Sequence of chain 1.B:
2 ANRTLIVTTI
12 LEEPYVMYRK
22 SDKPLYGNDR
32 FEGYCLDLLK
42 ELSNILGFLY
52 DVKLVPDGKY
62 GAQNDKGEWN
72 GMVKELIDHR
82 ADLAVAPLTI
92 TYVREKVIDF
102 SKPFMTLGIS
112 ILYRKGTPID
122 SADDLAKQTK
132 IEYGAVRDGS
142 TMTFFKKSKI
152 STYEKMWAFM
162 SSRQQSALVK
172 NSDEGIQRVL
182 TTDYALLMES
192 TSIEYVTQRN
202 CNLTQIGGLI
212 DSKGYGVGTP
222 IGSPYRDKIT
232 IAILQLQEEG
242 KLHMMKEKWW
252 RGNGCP

The small molecule below binds the protein below.
Small molecule (SMILES): N[C@@H](CCC(=O)O)C(=O)O

Binding-site contacts:
Ligand atom CD contacts residue THR142 of chain 1.B at 3.3 Å.
Ligand atom N contacts residue TYR216 of chain 1.B at 3.7 Å.
Ligand atom OXT contacts residue LEU89 of chain 1.B at 3.6 Å.
Ligand atom N contacts residue TYR61 of chain 1.B at 4.0 Å.
Ligand atom OE2 contacts residue THR142 of chain 1.B at 2.7 Å (h-bond).
Ligand atom OXT contacts residue ARG95 of chain 1.B at 2.8 Å (salt-bridge).
Ligand atom N contacts residue THR90 of chain 1.B at 3.0 Å (h-bond).
Ligand atom CB contacts residue SER141 of chain 1.B at 4.4 Å.
Ligand atom CB contacts residue GLU190 of chain 1.B at 4.0 Å.
Ligand atom C contacts residue ARG95 of chain 1.B at 3.5 Å.
Ligand atom OE1 contacts residue GLY140 of chain 1.B at 3.5 Å.
Ligand atom OXT contacts residue TYR61 of chain 1.B at 3.5 Å.
Ligand atom C contacts residue THR90 of chain 1.B at 3.8 Å.
Ligand atom N contacts residue PRO88 of chain 1.B at 2.7 Å (h-bond).
Ligand atom OE1 contacts residue THR142 of chain 1.B at 3.1 Å (h-bond).
Ligand atom CA contacts residue GLU190 of chain 1.B at 3.5 Å.
Ligand atom O contacts residue SER141 of chain 1.B at 2.9 Å (h-bond).
Ligand atom CB contacts residue TYR61 of chain 1.B at 3.4 Å (hydrophobic).
Ligand atom CA contacts residue SER141 of chain 1.B at 3.3 Å.
Ligand atom C contacts residue TYR61 of chain 1.B at 3.5 Å (hydrophobic).
Ligand atom CA contacts residue TYR61 of chain 1.B at 4.0 Å (hydrophobic).
Ligand atom O contacts residue GLY140 of chain 1.B at 3.3 Å.
Ligand atom C contacts residue PRO88 of chain 1.B at 4.2 Å (hydrophobic).
Ligand atom CA contacts residue PRO88 of chain 1.B at 4.0 Å (hydrophobic).
Ligand atom OE2 contacts residue GLU190 of chain 1.B at 4.0 Å.
Ligand atom N contacts residue GLU190 of chain 1.B at 2.9 Å (salt-bridge).
Ligand atom CG contacts residue TYR61 of chain 1.B at 4.2 Å (hydrophobic).
Ligand atom N contacts residue SER141 of chain 1.B at 4.1 Å.
Ligand atom OXT contacts residue THR90 of chain 1.B at 3.0 Å (h-bond).
Ligand atom OXT contacts residue SER141 of chain 1.B at 3.9 Å.
Ligand atom O contacts residue ARG95 of chain 1.B at 2.7 Å (salt-bridge).
Ligand atom C contacts residue SER141 of chain 1.B at 3.4 Å.
Ligand atom CG contacts residue GLU190 of chain 1.B at 3.4 Å.
Ligand atom OXT contacts residue PRO88 of chain 1.B at 3.6 Å.
Ligand atom C contacts residue GLY140 of chain 1.B at 4.4 Å.
Ligand atom CD contacts residue SER141 of chain 1.B at 4.3 Å.
Ligand atom O contacts residue TYR61 of chain 1.B at 3.1 Å.
Ligand atom OE1 contacts residue SER141 of chain 1.B at 3.1 Å (h-bond).
Ligand atom CA contacts residue THR90 of chain 1.B at 3.5 Å.
Ligand atom CD contacts residue GLU190 of chain 1.B at 4.0 Å.